The small molecule below binds the protein below.
Small molecule (SMILES): CCNC(=O)c1cc(-c2cn(C)nn2)nc(C(C)c2ccccc2)c1

Binding-site contacts:
Ligand atom C15 contacts residue TRP30 of chain 1.A at 4.0 Å (hydrophobic).
Ligand atom N contacts residue HIS93 of chain 1.A at 3.8 Å.
Ligand atom C8 contacts residue VAL95 of chain 1.A at 3.8 Å (hydrophobic).
Ligand atom N2 contacts residue VAL36 of chain 1.A at 3.6 Å.
Ligand atom N4 contacts residue ASN89 of chain 1.A at 3.0 Å (h-bond).
Ligand atom C14 contacts residue VAL95 of chain 1.A at 3.9 Å (hydrophobic).
Ligand atom C13 contacts residue TRP30 of chain 1.A at 4.0 Å (hydrophobic).
Ligand atom C12 contacts residue LEU41 of chain 1.A at 3.9 Å (hydrophobic).
Ligand atom C2 contacts residue HIS93 of chain 1.A at 3.7 Å.
Ligand atom C4 contacts residue HIS93 of chain 1.A at 4.0 Å.
Ligand atom C1 contacts residue ASN89 of chain 1.A at 3.6 Å.
Ligand atom C15 contacts residue VAL95 of chain 1.A at 3.8 Å (hydrophobic).
Ligand atom C14 contacts residue TRP30 of chain 1.A at 3.8 Å (hydrophobic).
Ligand atom N2 contacts residue VAL95 of chain 1.A at 4.0 Å.
Ligand atom C10 contacts residue VAL36 of chain 1.A at 3.5 Å (hydrophobic).
Ligand atom C16 contacts residue ASP94 of chain 1.A at 4.0 Å.
Ligand atom C12 contacts residue TRP30 of chain 1.A at 3.8 Å (hydrophobic).
Ligand atom C9 contacts residue VAL95 of chain 1.A at 3.7 Å (hydrophobic).
Ligand atom C9 contacts residue VAL36 of chain 1.A at 4.0 Å (hydrophobic).
Ligand atom C7 contacts residue ASN89 of chain 1.A at 3.4 Å.
Ligand atom C2 contacts residue ASN89 of chain 1.A at 3.9 Å.
Ligand atom O contacts residue LEU43 of chain 1.A at 3.6 Å.
Ligand atom C contacts residue ASN89 of chain 1.A at 3.6 Å.
Ligand atom C2 contacts residue LEU43 of chain 1.A at 3.8 Å (hydrophobic).
Ligand atom C10 contacts residue PRO31 of chain 1.A at 3.5 Å (hydrophobic).
Ligand atom C10 contacts residue PHE32 of chain 1.A at 3.7 Å (hydrophobic).
Ligand atom N3 contacts residue CYS85 of chain 1.A at 4.0 Å.
Ligand atom N3 contacts residue VAL36 of chain 1.A at 4.0 Å.
Ligand atom C contacts residue TYR88 of chain 1.A at 3.5 Å (hydrophobic).
Ligand atom C3 contacts residue ASN89 of chain 1.A at 4.0 Å.
Ligand atom C7 contacts residue LEU43 of chain 1.A at 3.8 Å (hydrophobic).
Ligand atom C3 contacts residue HIS93 of chain 1.A at 4.0 Å.
Ligand atom C3 contacts residue LEU43 of chain 1.A at 4.1 Å (hydrophobic).
Ligand atom C contacts residue PRO90 of chain 1.A at 3.7 Å (hydrophobic).
Ligand atom N contacts residue ASN89 of chain 1.A at 2.9 Å (h-bond).
Ligand atom C15 contacts residue MET98 of chain 1.A at 3.7 Å (hydrophobic).
Ligand atom C1 contacts residue HIS93 of chain 1.A at 3.9 Å.
Ligand atom N4 contacts residue VAL95 of chain 1.A at 4.1 Å.
Ligand atom O contacts residue HIS93 of chain 1.A at 3.9 Å.
Ligand atom N3 contacts residue ASN89 of chain 1.A at 3.5 Å (h-bond).

Sequence of chain 1.A:
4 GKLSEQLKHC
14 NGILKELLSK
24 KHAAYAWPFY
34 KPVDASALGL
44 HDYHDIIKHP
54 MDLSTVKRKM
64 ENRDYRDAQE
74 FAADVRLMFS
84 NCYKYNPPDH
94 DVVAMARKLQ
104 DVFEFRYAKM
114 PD